Binding-site contacts:
Ligand atom C3 contacts residue ASN368 of chain 1.B at 3.7 Å.
Ligand atom C8 contacts residue ILE396 of chain 1.B at 4.1 Å (hydrophobic).
Ligand atom O7 contacts residue NAG1 of chain 1.S at 2.5 Å (h-bond).
Ligand atom C2 contacts residue ASN368 of chain 1.B at 2.3 Å.
Ligand atom N2 contacts residue NAG1 of chain 1.S at 4.5 Å.
Ligand atom C1 contacts residue ASN368 of chain 1.B at 1.5 Å.
Ligand atom C7 contacts residue ASN368 of chain 1.B at 3.1 Å.
Ligand atom C2 contacts residue NAG1 of chain 1.S at 4.4 Å.
Ligand atom N2 contacts residue ASN368 of chain 1.B at 2.6 Å (h-bond).
Ligand atom C8 contacts residue SER366 of chain 1.B at 4.5 Å.
Ligand atom O7 contacts residue SER395 of chain 1.B at 2.8 Å (h-bond).
Ligand atom C8 contacts residue SER395 of chain 1.B at 3.3 Å.
Ligand atom C7 contacts residue SER395 of chain 1.B at 3.3 Å.
Ligand atom C8 contacts residue ASN368 of chain 1.B at 4.0 Å.
Ligand atom C7 contacts residue NAG1 of chain 1.S at 3.6 Å.
Ligand atom O5 contacts residue ASN368 of chain 1.B at 2.6 Å (h-bond).
Ligand atom C8 contacts residue GLU397 of chain 1.B at 4.2 Å.
Ligand atom O7 contacts residue ASN368 of chain 1.B at 3.4 Å (h-bond).
Ligand atom O3 contacts residue GLU397 of chain 1.B at 4.2 Å.
Ligand atom C1 contacts residue PRO378 of chain 1.B at 4.3 Å (hydrophobic).
Ligand atom N2 contacts residue SER395 of chain 1.B at 4.5 Å.
Ligand atom C5 contacts residue ASN368 of chain 1.B at 3.9 Å.
Ligand atom O5 contacts residue PRO378 of chain 1.B at 4.4 Å.
Ligand atom C4 contacts residue ASN368 of chain 1.B at 4.3 Å.

The protein below binds the small molecule below.
Small molecule (SMILES): CC(=O)N[C@H]1[C@H](O[C@H]2[C@H](O)[C@@H](NC(C)=O)CO[C@@H]2CO)O[C@H](CO)[C@@H](O)[C@@H]1O

Sequence of chain 1.B:
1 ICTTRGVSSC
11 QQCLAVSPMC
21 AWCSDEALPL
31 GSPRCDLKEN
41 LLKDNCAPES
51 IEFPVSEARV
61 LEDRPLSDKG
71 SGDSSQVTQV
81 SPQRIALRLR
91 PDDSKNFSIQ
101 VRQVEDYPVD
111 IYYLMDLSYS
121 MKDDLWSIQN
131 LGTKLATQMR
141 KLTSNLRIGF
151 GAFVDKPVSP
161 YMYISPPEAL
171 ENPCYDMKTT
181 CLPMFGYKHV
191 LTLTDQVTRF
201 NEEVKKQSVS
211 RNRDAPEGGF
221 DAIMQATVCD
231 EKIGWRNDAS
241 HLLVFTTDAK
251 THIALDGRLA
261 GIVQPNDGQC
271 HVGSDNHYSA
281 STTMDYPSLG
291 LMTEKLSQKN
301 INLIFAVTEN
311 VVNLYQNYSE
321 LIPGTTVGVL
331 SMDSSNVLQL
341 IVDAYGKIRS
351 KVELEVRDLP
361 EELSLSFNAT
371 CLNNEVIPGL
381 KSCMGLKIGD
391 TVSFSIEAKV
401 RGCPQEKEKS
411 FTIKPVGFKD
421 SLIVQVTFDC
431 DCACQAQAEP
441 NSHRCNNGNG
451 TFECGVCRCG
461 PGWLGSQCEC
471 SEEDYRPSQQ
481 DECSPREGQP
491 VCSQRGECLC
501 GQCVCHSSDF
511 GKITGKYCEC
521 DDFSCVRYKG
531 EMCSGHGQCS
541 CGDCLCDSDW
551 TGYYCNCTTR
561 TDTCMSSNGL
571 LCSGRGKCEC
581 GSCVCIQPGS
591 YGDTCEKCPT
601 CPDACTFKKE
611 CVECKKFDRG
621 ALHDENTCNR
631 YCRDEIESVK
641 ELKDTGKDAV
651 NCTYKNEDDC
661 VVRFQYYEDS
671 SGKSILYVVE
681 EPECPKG